Sequence of chain 1.A:
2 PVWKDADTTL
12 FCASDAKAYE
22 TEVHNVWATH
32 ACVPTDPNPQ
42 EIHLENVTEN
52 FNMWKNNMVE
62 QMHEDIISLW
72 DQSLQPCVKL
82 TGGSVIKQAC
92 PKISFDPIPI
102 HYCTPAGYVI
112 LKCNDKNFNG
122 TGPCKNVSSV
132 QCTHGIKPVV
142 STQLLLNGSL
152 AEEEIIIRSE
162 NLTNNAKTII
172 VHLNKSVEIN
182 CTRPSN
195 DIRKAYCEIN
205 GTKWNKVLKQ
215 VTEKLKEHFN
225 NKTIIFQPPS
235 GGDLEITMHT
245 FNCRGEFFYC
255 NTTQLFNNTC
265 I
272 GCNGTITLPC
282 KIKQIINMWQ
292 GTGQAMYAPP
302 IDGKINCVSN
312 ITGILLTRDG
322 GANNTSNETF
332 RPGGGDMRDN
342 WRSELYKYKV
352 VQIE

This protein binds this small molecule.
Small molecule (SMILES): CC(=O)N[C@@H]1[C@@H](O)[C@H](O)[C@@H](CO)O[C@H]1O

Binding-site contacts:
Ligand atom O5 contacts residue ASN165 of chain 1.A at 3.7 Å.
Ligand atom O7 contacts residue ASN162 of chain 1.A at 4.1 Å.
Ligand atom C2 contacts residue THR164 of chain 1.A at 4.4 Å.
Ligand atom C6 contacts residue THR164 of chain 1.A at 4.0 Å.
Ligand atom C1 contacts residue ASN165 of chain 1.A at 4.4 Å.
Ligand atom C5 contacts residue ASN162 of chain 1.A at 3.6 Å.
Ligand atom O5 contacts residue THR164 of chain 1.A at 2.8 Å (h-bond).
Ligand atom N2 contacts residue ASN162 of chain 1.A at 3.0 Å (h-bond).
Ligand atom C5 contacts residue THR164 of chain 1.A at 3.4 Å.
Ligand atom C5 contacts residue ASN165 of chain 1.A at 4.5 Å.
Ligand atom C1 contacts residue THR164 of chain 1.A at 2.9 Å.
Ligand atom O5 contacts residue ASN162 of chain 1.A at 2.2 Å (h-bond).
Ligand atom C1 contacts residue ASN162 of chain 1.A at 1.4 Å.
Ligand atom C4 contacts residue ASN162 of chain 1.A at 4.1 Å.
Ligand atom C2 contacts residue ASN162 of chain 1.A at 2.5 Å.
Ligand atom C7 contacts residue ASN162 of chain 1.A at 3.8 Å.
Ligand atom C3 contacts residue ASN162 of chain 1.A at 3.8 Å.
Ligand atom C6 contacts residue ASN165 of chain 1.A at 4.2 Å.